Binding-site contacts:
Ligand atom O6 contacts residue ILE292 of chain 1.F at 4.0 Å.
Ligand atom O7 contacts residue ASN271 of chain 1.F at 3.7 Å.
Ligand atom C4 contacts residue ASN271 of chain 1.F at 4.2 Å.
Ligand atom C1 contacts residue ASN271 of chain 1.F at 1.4 Å.
Ligand atom C7 contacts residue ASN271 of chain 1.F at 3.5 Å.
Ligand atom C5 contacts residue ASN271 of chain 1.F at 3.7 Å.
Ligand atom C8 contacts residue VAL410 of chain 1.F at 3.8 Å (hydrophobic).
Ligand atom O5 contacts residue ASN271 of chain 1.F at 2.4 Å (h-bond).
Ligand atom C1 contacts residue ILE292 of chain 1.F at 4.3 Å (hydrophobic).
Ligand atom C3 contacts residue ASN271 of chain 1.F at 3.8 Å.
Ligand atom O5 contacts residue ILE292 of chain 1.F at 3.7 Å.
Ligand atom N2 contacts residue ASN271 of chain 1.F at 2.9 Å (h-bond).
Ligand atom C2 contacts residue ASN271 of chain 1.F at 2.5 Å.

This small molecule binds to this protein.
Small molecule (SMILES): CC(=O)N[C@@H]1[C@@H](O)[C@H](O)[C@@H](CO)O[C@H]1O

Sequence of chain 1.F:
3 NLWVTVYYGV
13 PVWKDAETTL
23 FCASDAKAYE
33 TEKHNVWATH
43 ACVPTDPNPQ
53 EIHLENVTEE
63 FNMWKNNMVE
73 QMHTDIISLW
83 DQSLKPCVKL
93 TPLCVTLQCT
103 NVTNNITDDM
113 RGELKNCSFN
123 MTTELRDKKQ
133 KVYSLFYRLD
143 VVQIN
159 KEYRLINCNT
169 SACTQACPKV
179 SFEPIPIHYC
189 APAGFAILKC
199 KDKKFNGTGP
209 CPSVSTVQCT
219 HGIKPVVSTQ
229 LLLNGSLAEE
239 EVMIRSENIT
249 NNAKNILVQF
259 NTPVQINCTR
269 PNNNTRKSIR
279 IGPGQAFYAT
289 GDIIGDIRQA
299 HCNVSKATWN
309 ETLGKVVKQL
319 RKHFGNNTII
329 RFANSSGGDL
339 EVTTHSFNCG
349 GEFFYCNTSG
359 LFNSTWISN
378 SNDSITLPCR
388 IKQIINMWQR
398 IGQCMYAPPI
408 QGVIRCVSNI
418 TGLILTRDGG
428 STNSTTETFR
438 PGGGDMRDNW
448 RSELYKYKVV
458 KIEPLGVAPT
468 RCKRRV